This small molecule binds to this protein.
Small molecule (SMILES): O=C1NC=C[C@H](O)N1

Sequence of chain 1.B:
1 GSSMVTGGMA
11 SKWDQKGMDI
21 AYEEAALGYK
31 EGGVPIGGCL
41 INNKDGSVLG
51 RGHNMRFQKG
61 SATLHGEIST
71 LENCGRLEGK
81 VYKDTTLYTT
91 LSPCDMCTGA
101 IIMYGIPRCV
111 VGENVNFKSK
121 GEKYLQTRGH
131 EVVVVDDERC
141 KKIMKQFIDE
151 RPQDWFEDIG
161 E

Binding-site contacts:
Ligand atom C4 contacts residue ZN1 of chain 1.F at 3.2 Å.
Ligand atom N3 contacts residue ZN1 of chain 1.F at 3.5 Å.
Ligand atom O2 contacts residue ASP158 of chain 1.B at 3.9 Å.
Ligand atom C6 contacts residue ILE36 of chain 1.B at 3.8 Å (hydrophobic).
Ligand atom C2 contacts residue ASP158 of chain 1.B at 3.7 Å.
Ligand atom C5 contacts residue ZN1 of chain 1.F at 3.6 Å.
Ligand atom C6 contacts residue HIS65 of chain 1.B at 3.3 Å.
Ligand atom C6 contacts residue ASP158 of chain 1.B at 3.4 Å.
Ligand atom N3 contacts residue GLU67 of chain 1.B at 2.8 Å (salt-bridge).
Ligand atom C2 contacts residue GLY66 of chain 1.B at 3.9 Å.
Ligand atom O4 contacts residue HIS65 of chain 1.B at 3.4 Å (h-bond).
Ligand atom N1 contacts residue ASN54 of chain 1.B at 3.8 Å.
Ligand atom O2 contacts residue GLY66 of chain 1.B at 2.9 Å (h-bond).
Ligand atom C6 contacts residue ZN1 of chain 1.F at 4.0 Å.
Ligand atom O4 contacts residue CYS94 of chain 1.B at 3.0 Å (h-bond).
Ligand atom N1 contacts residue HIS65 of chain 1.B at 3.2 Å (h-bond).
Ligand atom C6 contacts residue ILE159 of chain 1.B at 4.0 Å (hydrophobic).
Ligand atom O4 contacts residue CYS97 of chain 1.B at 3.4 Å (h-bond).
Ligand atom C5 contacts residue PHE117 of chain 1.B at 4.0 Å (hydrophobic).
Ligand atom C2 contacts residue ILE36 of chain 1.B at 3.3 Å (hydrophobic).
Ligand atom N1 contacts residue ASP158 of chain 1.B at 2.7 Å (salt-bridge).
Ligand atom O4 contacts residue PRO93 of chain 1.B at 3.6 Å.
Ligand atom O4 contacts residue ZN1 of chain 1.F at 2.1 Å.
Ligand atom C2 contacts residue GLU67 of chain 1.B at 3.7 Å.
Ligand atom N3 contacts residue ILE36 of chain 1.B at 3.6 Å.
Ligand atom N1 contacts residue ILE36 of chain 1.B at 3.3 Å.
Ligand atom O2 contacts residue ILE36 of chain 1.B at 3.5 Å.
Ligand atom C2 contacts residue HIS65 of chain 1.B at 3.2 Å.
Ligand atom C4 contacts residue HIS65 of chain 1.B at 3.8 Å.
Ligand atom O2 contacts residue GLU67 of chain 1.B at 3.8 Å.
Ligand atom O2 contacts residue ASN54 of chain 1.B at 2.9 Å (h-bond).
Ligand atom C5 contacts residue HIS65 of chain 1.B at 3.7 Å.
Ligand atom O2 contacts residue HIS65 of chain 1.B at 3.2 Å.
Ligand atom C2 contacts residue ZN1 of chain 1.F at 3.9 Å.
Ligand atom C5 contacts residue CYS94 of chain 1.B at 4.0 Å (hydrophobic).
Ligand atom O4 contacts residue GLU67 of chain 1.B at 2.5 Å (salt-bridge).
Ligand atom C4 contacts residue CYS94 of chain 1.B at 4.0 Å (hydrophobic).
Ligand atom C2 contacts residue ASN54 of chain 1.B at 3.8 Å.
Ligand atom C4 contacts residue GLU67 of chain 1.B at 3.2 Å.
Ligand atom N3 contacts residue HIS65 of chain 1.B at 3.5 Å (h-bond).